Sequence of chain 1.C:
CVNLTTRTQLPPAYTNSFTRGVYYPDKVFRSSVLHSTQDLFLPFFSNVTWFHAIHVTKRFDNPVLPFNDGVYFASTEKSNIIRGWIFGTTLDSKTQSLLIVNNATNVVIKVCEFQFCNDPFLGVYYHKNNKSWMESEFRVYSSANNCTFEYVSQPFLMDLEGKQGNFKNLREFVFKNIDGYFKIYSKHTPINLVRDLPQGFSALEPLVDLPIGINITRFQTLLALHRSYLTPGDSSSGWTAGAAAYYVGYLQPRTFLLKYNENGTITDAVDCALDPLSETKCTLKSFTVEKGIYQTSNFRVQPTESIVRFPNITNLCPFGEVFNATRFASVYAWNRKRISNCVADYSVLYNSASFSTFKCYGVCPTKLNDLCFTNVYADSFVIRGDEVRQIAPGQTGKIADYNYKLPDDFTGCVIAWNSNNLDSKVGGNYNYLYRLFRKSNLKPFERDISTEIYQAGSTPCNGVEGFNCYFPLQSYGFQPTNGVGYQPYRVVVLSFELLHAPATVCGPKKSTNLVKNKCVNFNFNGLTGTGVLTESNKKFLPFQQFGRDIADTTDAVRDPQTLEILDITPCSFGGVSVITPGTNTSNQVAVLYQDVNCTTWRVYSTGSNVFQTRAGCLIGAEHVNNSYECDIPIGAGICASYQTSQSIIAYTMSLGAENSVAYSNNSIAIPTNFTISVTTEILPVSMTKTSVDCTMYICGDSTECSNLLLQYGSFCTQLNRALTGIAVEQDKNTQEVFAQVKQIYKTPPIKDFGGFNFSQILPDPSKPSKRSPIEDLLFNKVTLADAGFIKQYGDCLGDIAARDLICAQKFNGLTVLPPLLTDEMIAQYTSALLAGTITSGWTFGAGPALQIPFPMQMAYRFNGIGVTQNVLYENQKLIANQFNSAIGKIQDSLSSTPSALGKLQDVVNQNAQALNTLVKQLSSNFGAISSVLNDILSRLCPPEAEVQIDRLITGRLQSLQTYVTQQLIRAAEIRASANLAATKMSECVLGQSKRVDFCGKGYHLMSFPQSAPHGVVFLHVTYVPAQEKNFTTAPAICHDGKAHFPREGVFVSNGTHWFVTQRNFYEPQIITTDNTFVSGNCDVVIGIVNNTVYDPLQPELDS

Sequence of chain 1.A:
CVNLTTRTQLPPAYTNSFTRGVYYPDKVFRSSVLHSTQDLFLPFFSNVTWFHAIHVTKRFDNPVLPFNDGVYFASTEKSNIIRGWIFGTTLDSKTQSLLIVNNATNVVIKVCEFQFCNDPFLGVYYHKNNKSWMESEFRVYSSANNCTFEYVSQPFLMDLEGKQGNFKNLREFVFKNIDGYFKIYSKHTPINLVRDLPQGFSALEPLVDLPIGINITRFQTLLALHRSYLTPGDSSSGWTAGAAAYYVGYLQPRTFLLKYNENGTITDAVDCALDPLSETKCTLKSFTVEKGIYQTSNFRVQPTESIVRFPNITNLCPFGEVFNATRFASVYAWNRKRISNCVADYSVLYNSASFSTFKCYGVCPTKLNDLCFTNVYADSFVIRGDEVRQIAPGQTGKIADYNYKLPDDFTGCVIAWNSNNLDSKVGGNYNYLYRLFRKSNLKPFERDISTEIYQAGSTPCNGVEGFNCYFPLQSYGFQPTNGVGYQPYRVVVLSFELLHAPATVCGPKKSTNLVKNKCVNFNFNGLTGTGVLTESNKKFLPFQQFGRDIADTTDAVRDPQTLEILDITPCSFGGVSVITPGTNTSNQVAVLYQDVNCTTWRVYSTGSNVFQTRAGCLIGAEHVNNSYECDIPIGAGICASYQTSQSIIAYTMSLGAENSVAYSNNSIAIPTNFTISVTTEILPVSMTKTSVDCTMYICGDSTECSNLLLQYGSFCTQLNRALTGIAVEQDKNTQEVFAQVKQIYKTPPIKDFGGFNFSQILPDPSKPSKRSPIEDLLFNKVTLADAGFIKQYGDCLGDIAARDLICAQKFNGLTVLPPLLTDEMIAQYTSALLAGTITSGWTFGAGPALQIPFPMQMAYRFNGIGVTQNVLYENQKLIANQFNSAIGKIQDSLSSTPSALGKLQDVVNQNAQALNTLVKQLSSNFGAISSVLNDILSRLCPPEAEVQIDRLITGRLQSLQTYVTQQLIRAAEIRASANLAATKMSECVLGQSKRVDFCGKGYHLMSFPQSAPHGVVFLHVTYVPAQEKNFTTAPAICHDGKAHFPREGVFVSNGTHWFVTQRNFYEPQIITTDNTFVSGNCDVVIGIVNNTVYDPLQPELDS

Binding-site contacts:
Ligand atom N2 contacts residue ASN616 of chain 1.C at 2.7 Å (h-bond).
Ligand atom O5 contacts residue ASN616 of chain 1.C at 2.4 Å (h-bond).
Ligand atom C8 contacts residue THR645 of chain 1.C at 4.3 Å.
Ligand atom O5 contacts residue THR618 of chain 1.C at 4.0 Å.
Ligand atom O7 contacts residue ILE834 of chain 1.A at 4.2 Å.
Ligand atom C5 contacts residue ASN616 of chain 1.C at 3.8 Å.
Ligand atom C8 contacts residue GLN644 of chain 1.C at 4.2 Å.
Ligand atom O6 contacts residue THR618 of chain 1.C at 4.3 Å.
Ligand atom C8 contacts residue ILE834 of chain 1.A at 3.8 Å (hydrophobic).
Ligand atom C2 contacts residue ASN616 of chain 1.C at 2.6 Å.
Ligand atom C1 contacts residue ASN616 of chain 1.C at 1.5 Å.
Ligand atom C8 contacts residue ASN616 of chain 1.C at 3.7 Å.
Ligand atom C1 contacts residue THR618 of chain 1.C at 4.1 Å.
Ligand atom C3 contacts residue ASN616 of chain 1.C at 3.9 Å.
Ligand atom O7 contacts residue ASN616 of chain 1.C at 4.2 Å.
Ligand atom C4 contacts residue ASN616 of chain 1.C at 4.3 Å.
Ligand atom C7 contacts residue ILE834 of chain 1.A at 4.4 Å (hydrophobic).
Ligand atom C7 contacts residue ASN616 of chain 1.C at 3.3 Å.

This small molecule binds to this protein.
Small molecule (SMILES): CC(=O)N[C@H]1[C@H](O[C@H]2[C@H](O)[C@@H](NC(C)=O)CO[C@@H]2CO)O[C@H](CO)[C@@H](O)[C@@H]1O